Sequence of chain 1.B:
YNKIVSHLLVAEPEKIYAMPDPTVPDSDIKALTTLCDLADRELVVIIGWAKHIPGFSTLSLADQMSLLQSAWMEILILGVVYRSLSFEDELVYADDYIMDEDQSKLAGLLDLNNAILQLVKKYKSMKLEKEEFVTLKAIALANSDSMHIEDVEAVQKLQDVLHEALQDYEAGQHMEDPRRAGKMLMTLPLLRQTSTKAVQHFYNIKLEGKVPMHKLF

Binding-site contacts:
Ligand atom C3 contacts residue LEU78 of chain 1.B at 4.0 Å (hydrophobic).
Ligand atom CP8 contacts residue MET75 of chain 1.B at 3.9 Å (hydrophobic).
Ligand atom OP3 contacts residue PHE204 of chain 1.B at 3.6 Å.
Ligand atom CP2 contacts residue HIS203 of chain 1.B at 3.5 Å.
Ligand atom C5 contacts residue LEU37 of chain 1.B at 3.9 Å (hydrophobic).
Ligand atom C6 contacts residue TYR95 of chain 1.B at 3.8 Å (hydrophobic).
Ligand atom CP5 contacts residue CYS38 of chain 1.B at 4.0 Å (hydrophobic).
Ligand atom C3 contacts residue GLU44 of chain 1.B at 3.4 Å.
Ligand atom OP3 contacts residue LEU34 of chain 1.B at 3.8 Å.
Ligand atom C8 contacts residue LEU37 of chain 1.B at 3.9 Å (hydrophobic).
Ligand atom C2 contacts residue VAL82 of chain 1.B at 3.4 Å (hydrophobic).
Ligand atom OP3 contacts residue HIS203 of chain 1.B at 2.7 Å (h-bond).
Ligand atom CP8 contacts residue ALA41 of chain 1.B at 3.7 Å (hydrophobic).
Ligand atom C8 contacts residue TYR95 of chain 1.B at 3.6 Å (hydrophobic).
Ligand atom C9 contacts residue LEU114 of chain 1.B at 4.0 Å (hydrophobic).
Ligand atom C5 contacts residue TYR95 of chain 1.B at 3.7 Å (hydrophobic).
Ligand atom C9 contacts residue TYR95 of chain 1.B at 3.1 Å (hydrophobic).
Ligand atom CP9 contacts residue ALA41 of chain 1.B at 3.9 Å (hydrophobic).
Ligand atom O3 contacts residue ARG85 of chain 1.B at 3.5 Å (salt-bridge).
Ligand atom CP2 contacts residue PHE204 of chain 1.B at 3.4 Å (hydrophobic).
Ligand atom CP9 contacts residue PHE204 of chain 1.B at 3.5 Å (hydrophobic).
Ligand atom CP4 contacts residue LEU34 of chain 1.B at 3.8 Å (hydrophobic).
Ligand atom C4 contacts residue GLU44 of chain 1.B at 3.1 Å.
Ligand atom OP3 contacts residue ILE207 of chain 1.B at 3.1 Å.
Ligand atom O3 contacts residue LEU78 of chain 1.B at 3.4 Å (h-bond).
Ligand atom CP1 contacts residue ALA200 of chain 1.B at 3.9 Å (hydrophobic).
Ligand atom CP2 contacts residue ALA200 of chain 1.B at 3.7 Å (hydrophobic).
Ligand atom CP4 contacts residue CYS38 of chain 1.B at 4.0 Å (hydrophobic).
Ligand atom C1 contacts residue TYR95 of chain 1.B at 3.9 Å (hydrophobic).
Ligand atom O3 contacts residue VAL82 of chain 1.B at 3.2 Å.
Ligand atom CP1 contacts residue PHE204 of chain 1.B at 3.9 Å (hydrophobic).
Ligand atom CP3 contacts residue HIS203 of chain 1.B at 3.4 Å.
Ligand atom C4 contacts residue TYR95 of chain 1.B at 3.7 Å (hydrophobic).
Ligand atom O3 contacts residue GLU44 of chain 1.B at 2.9 Å (salt-bridge).
Ligand atom CP3 contacts residue PHE204 of chain 1.B at 3.6 Å (hydrophobic).
Ligand atom CP5 contacts residue LEU37 of chain 1.B at 4.1 Å (hydrophobic).
Ligand atom C3 contacts residue TYR95 of chain 1.B at 3.9 Å (hydrophobic).
Ligand atom C4 contacts residue LEU40 of chain 1.B at 4.0 Å (hydrophobic).
Ligand atom C2 contacts residue LEU78 of chain 1.B at 3.5 Å (hydrophobic).
Ligand atom C3 contacts residue VAL82 of chain 1.B at 3.5 Å (hydrophobic).

This protein binds this small molecule.
Small molecule (SMILES): CC/C(=C(/CC)c1ccc(O)cc1)c1ccc(O)cc1